This small molecule binds to this protein.
Small molecule (SMILES): CCN1CCN(S(=O)(=O)c2ccc(CO)cc2)CC1

Sequence of chain 1.A:
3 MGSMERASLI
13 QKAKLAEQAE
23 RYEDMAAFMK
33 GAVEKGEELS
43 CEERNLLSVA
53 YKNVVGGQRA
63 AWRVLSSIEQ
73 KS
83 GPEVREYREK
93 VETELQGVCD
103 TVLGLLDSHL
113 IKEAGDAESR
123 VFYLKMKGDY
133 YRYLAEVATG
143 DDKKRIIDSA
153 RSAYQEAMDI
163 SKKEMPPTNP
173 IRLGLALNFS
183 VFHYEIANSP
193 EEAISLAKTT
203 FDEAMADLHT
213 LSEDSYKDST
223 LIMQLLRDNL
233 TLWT

Binding-site contacts:
Ligand atom C05 contacts residue ASN47 of chain 1.A at 4.4 Å.
Ligand atom C14 contacts residue GLY176 of chain 1.A at 3.9 Å.
Ligand atom C12 contacts residue ILE173 of chain 1.A at 4.2 Å (hydrophobic).
Ligand atom C13 contacts residue ILE8 of chain 1.B at 4.1 Å (hydrophobic).
Ligand atom C02 contacts residue ASN47 of chain 1.A at 4.0 Å.
Ligand atom C15 contacts residue ILE224 of chain 1.A at 3.6 Å (hydrophobic).
Ligand atom C14 contacts residue ILE8 of chain 1.B at 3.6 Å (hydrophobic).
Ligand atom C15 contacts residue ILE173 of chain 1.A at 4.1 Å (hydrophobic).
Ligand atom C12 contacts residue LYS127 of chain 1.A at 2.4 Å.
Ligand atom C09 contacts residue ILE224 of chain 1.A at 4.5 Å (hydrophobic).
Ligand atom C15 contacts residue LYS127 of chain 1.A at 4.2 Å.
Ligand atom C11 contacts residue LYS127 of chain 1.A at 3.7 Å.
Ligand atom C14 contacts residue ILE173 of chain 1.A at 3.9 Å (hydrophobic).
Ligand atom C10 contacts residue ILE8 of chain 1.B at 3.9 Å (hydrophobic).
Ligand atom C09 contacts residue ILE8 of chain 1.B at 4.4 Å (hydrophobic).
Ligand atom C17 contacts residue ASN47 of chain 1.A at 3.5 Å.
Ligand atom C15 contacts residue ILE8 of chain 1.B at 4.0 Å (hydrophobic).
Ligand atom C05 contacts residue ILE173 of chain 1.A at 3.9 Å (hydrophobic).
Ligand atom O08 contacts residue PRO172 of chain 1.A at 4.0 Å.
Ligand atom N03 contacts residue ASN47 of chain 1.A at 3.6 Å (h-bond).
Ligand atom O08 contacts residue ILE224 of chain 1.A at 3.4 Å.
Ligand atom C14 contacts residue PRO172 of chain 1.A at 3.6 Å (hydrophobic).
Ligand atom C14 contacts residue ILE224 of chain 1.A at 4.4 Å (hydrophobic).
Ligand atom C18 contacts residue ASN47 of chain 1.A at 3.5 Å.
Ligand atom C04 contacts residue ASN47 of chain 1.A at 4.3 Å.
Ligand atom C14 contacts residue LYS127 of chain 1.A at 2.8 Å.
Ligand atom C05 contacts residue PRO172 of chain 1.A at 4.3 Å (hydrophobic).
Ligand atom C13 contacts residue LYS127 of chain 1.A at 1.4 Å.
Ligand atom C15 contacts residue PRO172 of chain 1.A at 3.6 Å (hydrophobic).
Ligand atom C11 contacts residue ILE8 of chain 1.B at 3.5 Å (hydrophobic).
Ligand atom C12 contacts residue ILE8 of chain 1.B at 3.8 Å (hydrophobic).
Ligand atom S07 contacts residue ILE224 of chain 1.A at 4.5 Å.

Sequence of chain 1.B:
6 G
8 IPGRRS